Binding-site contacts:
Ligand atom N1 contacts residue ARG509 of chain 1.H at 3.6 Å.
Ligand atom C2 contacts residue ARG509 of chain 1.H at 3.4 Å.
Ligand atom FE contacts residue CYS79 of chain 1.H at 2.2 Å.
Ligand atom O3 contacts residue VAL530 of chain 1.H at 3.3 Å.
Ligand atom C3 contacts residue CYS579 of chain 1.H at 2.7 Å (hydrophobic).
Ligand atom N2 contacts residue ALA507 of chain 1.H at 3.3 Å.
Ligand atom C3 contacts residue VAL82 of chain 1.H at 3.8 Å (hydrophobic).
Ligand atom C2 contacts residue NI1 of chain 1.RA at 3.9 Å.
Ligand atom N1 contacts residue PRO531 of chain 1.H at 3.5 Å.
Ligand atom N1 contacts residue CYS576 of chain 1.H at 3.8 Å.
Ligand atom C1 contacts residue CYS579 of chain 1.H at 3.2 Å (hydrophobic).
Ligand atom FE contacts residue CYS579 of chain 1.H at 2.3 Å.
Ligand atom C2 contacts residue CYS79 of chain 1.H at 3.0 Å (hydrophobic).
Ligand atom C3 contacts residue HIS83 of chain 1.H at 3.5 Å.
Ligand atom C3 contacts residue VAL530 of chain 1.H at 3.5 Å (hydrophobic).
Ligand atom C1 contacts residue CYS79 of chain 1.H at 4.0 Å (hydrophobic).
Ligand atom C1 contacts residue ARG509 of chain 1.H at 3.5 Å.
Ligand atom O3 contacts residue PRO531 of chain 1.H at 3.6 Å.
Ligand atom O3 contacts residue ALA507 of chain 1.H at 3.4 Å.
Ligand atom N1 contacts residue CYS579 of chain 1.H at 3.6 Å.
Ligand atom O3 contacts residue CYS79 of chain 1.H at 4.0 Å.
Ligand atom FE contacts residue NI1 of chain 1.RA at 2.5 Å.
Ligand atom N2 contacts residue ARG509 of chain 1.H at 3.0 Å (salt-bridge).
Ligand atom FE contacts residue CYS576 of chain 1.H at 3.8 Å.
Ligand atom O3 contacts residue LEU512 of chain 1.H at 3.4 Å.
Ligand atom C3 contacts residue CYS79 of chain 1.H at 3.1 Å (hydrophobic).
Ligand atom N1 contacts residue VAL530 of chain 1.H at 3.8 Å.
Ligand atom C1 contacts residue NI1 of chain 1.RA at 3.7 Å.
Ligand atom C1 contacts residue VAL530 of chain 1.H at 3.7 Å (hydrophobic).
Ligand atom C1 contacts residue THR532 of chain 1.H at 3.9 Å.
Ligand atom N2 contacts residue PRO508 of chain 1.H at 3.2 Å (h-bond).
Ligand atom C3 contacts residue ALA507 of chain 1.H at 3.7 Å (hydrophobic).
Ligand atom O3 contacts residue CYS579 of chain 1.H at 3.5 Å (h-bond).
Ligand atom O3 contacts residue HIS83 of chain 1.H at 3.3 Å (h-bond).
Ligand atom O3 contacts residue VAL82 of chain 1.H at 3.5 Å.
Ligand atom N2 contacts residue CYS79 of chain 1.H at 3.4 Å.
Ligand atom C1 contacts residue CYS576 of chain 1.H at 3.7 Å (hydrophobic).
Ligand atom N1 contacts residue THR532 of chain 1.H at 2.9 Å (h-bond).
Ligand atom C2 contacts residue ALA507 of chain 1.H at 3.6 Å (hydrophobic).
Ligand atom C3 contacts residue NI1 of chain 1.RA at 4.0 Å.

The small molecule below binds the protein below.
Small molecule (SMILES): N#C[Fe](=C=O)C#N

Sequence of chain 1.H:
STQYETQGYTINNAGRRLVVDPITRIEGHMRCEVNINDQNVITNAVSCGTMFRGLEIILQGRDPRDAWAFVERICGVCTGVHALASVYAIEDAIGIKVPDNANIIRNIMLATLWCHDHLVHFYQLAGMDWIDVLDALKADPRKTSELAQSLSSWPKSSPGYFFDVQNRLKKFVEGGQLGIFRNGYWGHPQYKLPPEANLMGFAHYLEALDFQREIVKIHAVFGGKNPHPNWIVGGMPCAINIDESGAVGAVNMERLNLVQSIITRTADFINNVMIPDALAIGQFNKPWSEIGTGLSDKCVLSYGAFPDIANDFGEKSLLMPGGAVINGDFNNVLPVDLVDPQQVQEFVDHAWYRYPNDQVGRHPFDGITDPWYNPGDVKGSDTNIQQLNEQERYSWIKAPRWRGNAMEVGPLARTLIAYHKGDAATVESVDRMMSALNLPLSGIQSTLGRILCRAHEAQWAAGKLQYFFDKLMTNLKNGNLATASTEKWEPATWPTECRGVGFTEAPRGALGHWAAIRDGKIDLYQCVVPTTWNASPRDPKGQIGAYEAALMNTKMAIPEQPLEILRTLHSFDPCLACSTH